The small molecule below binds the protein below.
Small molecule (SMILES): CC(=O)N[C@@H]1[C@@H](O)[C@H](O)[C@@H](CO)O[C@H]1O

Binding-site contacts:
Ligand atom C3 contacts residue ASN154 of chain 1.D at 3.7 Å.
Ligand atom O7 contacts residue ASN154 of chain 1.D at 3.2 Å (h-bond).
Ligand atom C7 contacts residue ASN154 of chain 1.D at 3.1 Å.
Ligand atom C2 contacts residue ASN154 of chain 1.D at 2.4 Å.
Ligand atom O6 contacts residue GLU150 of chain 1.D at 3.0 Å.
Ligand atom O5 contacts residue THR156 of chain 1.D at 4.5 Å.
Ligand atom C1 contacts residue GLU150 of chain 1.D at 4.1 Å.
Ligand atom C4 contacts residue ASN154 of chain 1.D at 4.2 Å.
Ligand atom C1 contacts residue ASN154 of chain 1.D at 1.4 Å.
Ligand atom O6 contacts residue GLU147 of chain 1.D at 2.9 Å (salt-bridge).
Ligand atom O5 contacts residue GLU150 of chain 1.D at 3.5 Å (salt-bridge).
Ligand atom O6 contacts residue SER151 of chain 1.D at 2.6 Å (h-bond).
Ligand atom C6 contacts residue GLU150 of chain 1.D at 3.9 Å.
Ligand atom N2 contacts residue ASN154 of chain 1.D at 2.8 Å (h-bond).
Ligand atom C1 contacts residue SER151 of chain 1.D at 4.4 Å.
Ligand atom C6 contacts residue SER151 of chain 1.D at 4.0 Å.
Ligand atom O5 contacts residue ASN154 of chain 1.D at 2.4 Å (h-bond).
Ligand atom C5 contacts residue SER151 of chain 1.D at 4.2 Å.
Ligand atom C8 contacts residue ASN154 of chain 1.D at 4.3 Å.
Ligand atom O5 contacts residue SER151 of chain 1.D at 3.8 Å.
Ligand atom C6 contacts residue GLU147 of chain 1.D at 3.7 Å.
Ligand atom C1 contacts residue THR156 of chain 1.D at 4.2 Å.
Ligand atom C5 contacts residue ASN154 of chain 1.D at 3.7 Å.

Sequence of chain 1.D:
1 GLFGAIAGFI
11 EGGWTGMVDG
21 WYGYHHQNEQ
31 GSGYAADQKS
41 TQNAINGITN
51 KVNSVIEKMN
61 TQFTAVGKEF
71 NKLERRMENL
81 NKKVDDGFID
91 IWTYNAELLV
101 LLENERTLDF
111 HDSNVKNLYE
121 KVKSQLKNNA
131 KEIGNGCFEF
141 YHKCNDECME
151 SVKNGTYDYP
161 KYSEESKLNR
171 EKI